Binding-site contacts:
Ligand atom C4 contacts residue TRP361 of chain 1.A at 3.9 Å (hydrophobic).
Ligand atom O2 contacts residue ASP86 of chain 1.A at 2.5 Å (salt-bridge).
Ligand atom O6 contacts residue PRO175 of chain 1.A at 3.5 Å.
Ligand atom O3 contacts residue ARG87 of chain 1.A at 2.7 Å (salt-bridge).
Ligand atom O6 contacts residue GLU174 of chain 1.A at 2.7 Å (salt-bridge).
Ligand atom O3 contacts residue ASP86 of chain 1.A at 2.7 Å (salt-bridge).
Ligand atom O1 contacts residue ASN33 of chain 1.A at 4.0 Å.
Ligand atom O2 contacts residue MET351 of chain 1.A at 3.9 Å.
Ligand atom O1 contacts residue ASP35 of chain 1.A at 3.1 Å (salt-bridge).
Ligand atom O3 contacts residue ALA84 of chain 1.A at 3.6 Å.
Ligand atom C6 contacts residue TYR176 of chain 1.A at 3.9 Å (hydrophobic).
Ligand atom O5 contacts residue ASP35 of chain 1.A at 3.9 Å.
Ligand atom C2 contacts residue LYS36 of chain 1.A at 3.8 Å.
Ligand atom O2 contacts residue ALA84 of chain 1.A at 3.6 Å.
Ligand atom O5 contacts residue TYR176 of chain 1.A at 3.2 Å.
Ligand atom C1 contacts residue LYS36 of chain 1.A at 3.5 Å.
Ligand atom C3 contacts residue ASP86 of chain 1.A at 3.7 Å.
Ligand atom O2 contacts residue TRP83 of chain 1.A at 3.5 Å (h-bond).
Ligand atom C1 contacts residue TRP251 of chain 1.A at 3.9 Å (hydrophobic).
Ligand atom C2 contacts residue ASP86 of chain 1.A at 3.2 Å.
Ligand atom O3 contacts residue TYR176 of chain 1.A at 4.1 Å.
Ligand atom O1 contacts residue LYS36 of chain 1.A at 3.0 Å (salt-bridge).
Ligand atom O6 contacts residue TYR176 of chain 1.A at 3.2 Å (h-bond).
Ligand atom C6 contacts residue TRP361 of chain 1.A at 3.8 Å (hydrophobic).
Ligand atom O2 contacts residue GLU132 of chain 1.A at 2.5 Å (salt-bridge).
Ligand atom C3 contacts residue TRP83 of chain 1.A at 3.6 Å (hydrophobic).
Ligand atom C1 contacts residue TYR176 of chain 1.A at 3.7 Å (hydrophobic).
Ligand atom O2 contacts residue LYS36 of chain 1.A at 2.9 Å (salt-bridge).
Ligand atom C2 contacts residue TRP251 of chain 1.A at 3.8 Å (hydrophobic).
Ligand atom C2 contacts residue GLU132 of chain 1.A at 3.6 Å.
Ligand atom C3 contacts residue ARG87 of chain 1.A at 3.8 Å.
Ligand atom O3 contacts residue TRP83 of chain 1.A at 3.5 Å (h-bond).
Ligand atom O3 contacts residue TRP361 of chain 1.A at 3.8 Å.
Ligand atom O4 contacts residue ARG87 of chain 1.A at 3.1 Å (salt-bridge).
Ligand atom C6 contacts residue GLU174 of chain 1.A at 3.2 Å.
Ligand atom C6 contacts residue PHE177 of chain 1.A at 3.9 Å (hydrophobic).
Ligand atom C1 contacts residue ASP35 of chain 1.A at 3.3 Å.
Ligand atom O3 contacts residue GLU132 of chain 1.A at 3.6 Å.
Ligand atom O2 contacts residue TRP251 of chain 1.A at 4.0 Å.
Ligand atom C4 contacts residue TYR176 of chain 1.A at 3.9 Å (hydrophobic).

This small molecule binds to this protein.
Small molecule (SMILES): OC[C@H]1O[C@H](O[C@H]2[C@H](O)[C@@H](O)[C@@H](O)O[C@@H]2CO)[C@H](O)[C@@H](O)[C@@H]1O

Sequence of chain 1.A:
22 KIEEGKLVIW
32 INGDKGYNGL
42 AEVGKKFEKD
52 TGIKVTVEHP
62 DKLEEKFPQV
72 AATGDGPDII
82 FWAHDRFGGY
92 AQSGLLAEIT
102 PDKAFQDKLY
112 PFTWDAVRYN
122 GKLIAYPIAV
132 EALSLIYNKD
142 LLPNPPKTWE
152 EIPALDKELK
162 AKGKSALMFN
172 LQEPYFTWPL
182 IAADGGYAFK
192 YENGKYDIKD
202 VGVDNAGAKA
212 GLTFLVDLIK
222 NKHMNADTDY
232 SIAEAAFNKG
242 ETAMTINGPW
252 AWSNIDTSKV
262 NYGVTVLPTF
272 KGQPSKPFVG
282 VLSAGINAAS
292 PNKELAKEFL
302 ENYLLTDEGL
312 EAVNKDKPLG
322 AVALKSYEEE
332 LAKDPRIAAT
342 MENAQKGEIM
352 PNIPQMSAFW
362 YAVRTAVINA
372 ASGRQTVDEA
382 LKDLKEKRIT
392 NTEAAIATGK